Sequence of chain 4.A:
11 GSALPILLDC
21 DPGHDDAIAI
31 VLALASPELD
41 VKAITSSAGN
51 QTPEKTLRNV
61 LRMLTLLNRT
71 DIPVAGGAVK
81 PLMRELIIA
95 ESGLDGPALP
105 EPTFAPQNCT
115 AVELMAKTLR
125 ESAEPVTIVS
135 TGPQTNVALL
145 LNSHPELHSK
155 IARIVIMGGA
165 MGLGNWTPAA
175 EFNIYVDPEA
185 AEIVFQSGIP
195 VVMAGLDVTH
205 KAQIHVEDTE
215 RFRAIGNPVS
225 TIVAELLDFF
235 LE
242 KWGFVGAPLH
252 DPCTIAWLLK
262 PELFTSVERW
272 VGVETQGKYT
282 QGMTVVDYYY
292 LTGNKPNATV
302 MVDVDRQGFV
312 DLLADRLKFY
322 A

The small molecule below binds the protein below.
Small molecule (SMILES): OC[C@H]1O[C@H](O)[C@H](O)[C@@H]1O

Binding-site contacts:
Ligand atom O5 contacts residue GLU175 of chain 4.A at 2.7 Å (salt-bridge).
Ligand atom O3 contacts residue THR135 of chain 4.A at 3.1 Å (h-bond).
Ligand atom C1 contacts residue ASN50 of chain 4.A at 3.7 Å.
Ligand atom O4 contacts residue GLU175 of chain 4.A at 4.0 Å.
Ligand atom O4 contacts residue ASN177 of chain 4.A at 4.2 Å.
Ligand atom C3 contacts residue MET161 of chain 4.A at 3.8 Å (hydrophobic).
Ligand atom C2 contacts residue ASP25 of chain 4.A at 3.4 Å.
Ligand atom C3 contacts residue ASP252 of chain 4.A at 3.4 Å.
Ligand atom C4 contacts residue MET161 of chain 4.A at 3.8 Å (hydrophobic).
Ligand atom C2 contacts residue ASN50 of chain 4.A at 4.1 Å.
Ligand atom O2 contacts residue ASN50 of chain 4.A at 2.9 Å (h-bond).
Ligand atom C2 contacts residue CA1 of chain 4.C at 3.8 Å.
Ligand atom O2 contacts residue CA1 of chain 4.C at 2.7 Å.
Ligand atom C3 contacts residue CA1 of chain 4.C at 3.8 Å.
Ligand atom O5 contacts residue LEU200 of chain 4.A at 3.9 Å.
Ligand atom O5 contacts residue MET161 of chain 4.A at 4.2 Å.
Ligand atom O3 contacts residue ASP25 of chain 4.A at 3.9 Å.
Ligand atom O3 contacts residue ASP252 of chain 4.A at 2.8 Å (salt-bridge).
Ligand atom O1 contacts residue PHE176 of chain 4.A at 3.5 Å.
Ligand atom O2 contacts residue ASP252 of chain 4.A at 3.5 Å (salt-bridge).
Ligand atom C4 contacts residue GLU175 of chain 4.A at 3.4 Å.
Ligand atom C4 contacts residue ASN177 of chain 4.A at 3.8 Å.
Ligand atom C5 contacts residue MET161 of chain 4.A at 3.6 Å (hydrophobic).
Ligand atom O1 contacts residue ASN50 of chain 4.A at 2.6 Å (h-bond).
Ligand atom C5 contacts residue GLU175 of chain 4.A at 3.4 Å.
Ligand atom O3 contacts residue CA1 of chain 4.C at 2.7 Å.
Ligand atom O4 contacts residue PHE176 of chain 4.A at 3.7 Å.
Ligand atom C3 contacts residue HIS251 of chain 4.A at 4.0 Å.
Ligand atom C2 contacts residue HIS251 of chain 4.A at 4.2 Å.
Ligand atom C5 contacts residue HIS251 of chain 4.A at 3.6 Å.
Ligand atom O5 contacts residue PHE176 of chain 4.A at 4.1 Å.
Ligand atom O2 contacts residue ASP26 of chain 4.A at 3.4 Å (salt-bridge).
Ligand atom O3 contacts residue MET161 of chain 4.A at 3.6 Å.
Ligand atom C1 contacts residue PHE176 of chain 4.A at 4.2 Å (hydrophobic).
Ligand atom C5 contacts residue ASN169 of chain 4.A at 3.8 Å.
Ligand atom O2 contacts residue ASP25 of chain 4.A at 2.8 Å (salt-bridge).
Ligand atom C3 contacts residue ASN177 of chain 4.A at 4.0 Å.
Ligand atom O3 contacts residue ASN177 of chain 4.A at 3.0 Å (h-bond).
Ligand atom C3 contacts residue ASP25 of chain 4.A at 3.4 Å.
Ligand atom O5 contacts residue ASN169 of chain 4.A at 2.7 Å (h-bond).